Sequence of chain 1.C:
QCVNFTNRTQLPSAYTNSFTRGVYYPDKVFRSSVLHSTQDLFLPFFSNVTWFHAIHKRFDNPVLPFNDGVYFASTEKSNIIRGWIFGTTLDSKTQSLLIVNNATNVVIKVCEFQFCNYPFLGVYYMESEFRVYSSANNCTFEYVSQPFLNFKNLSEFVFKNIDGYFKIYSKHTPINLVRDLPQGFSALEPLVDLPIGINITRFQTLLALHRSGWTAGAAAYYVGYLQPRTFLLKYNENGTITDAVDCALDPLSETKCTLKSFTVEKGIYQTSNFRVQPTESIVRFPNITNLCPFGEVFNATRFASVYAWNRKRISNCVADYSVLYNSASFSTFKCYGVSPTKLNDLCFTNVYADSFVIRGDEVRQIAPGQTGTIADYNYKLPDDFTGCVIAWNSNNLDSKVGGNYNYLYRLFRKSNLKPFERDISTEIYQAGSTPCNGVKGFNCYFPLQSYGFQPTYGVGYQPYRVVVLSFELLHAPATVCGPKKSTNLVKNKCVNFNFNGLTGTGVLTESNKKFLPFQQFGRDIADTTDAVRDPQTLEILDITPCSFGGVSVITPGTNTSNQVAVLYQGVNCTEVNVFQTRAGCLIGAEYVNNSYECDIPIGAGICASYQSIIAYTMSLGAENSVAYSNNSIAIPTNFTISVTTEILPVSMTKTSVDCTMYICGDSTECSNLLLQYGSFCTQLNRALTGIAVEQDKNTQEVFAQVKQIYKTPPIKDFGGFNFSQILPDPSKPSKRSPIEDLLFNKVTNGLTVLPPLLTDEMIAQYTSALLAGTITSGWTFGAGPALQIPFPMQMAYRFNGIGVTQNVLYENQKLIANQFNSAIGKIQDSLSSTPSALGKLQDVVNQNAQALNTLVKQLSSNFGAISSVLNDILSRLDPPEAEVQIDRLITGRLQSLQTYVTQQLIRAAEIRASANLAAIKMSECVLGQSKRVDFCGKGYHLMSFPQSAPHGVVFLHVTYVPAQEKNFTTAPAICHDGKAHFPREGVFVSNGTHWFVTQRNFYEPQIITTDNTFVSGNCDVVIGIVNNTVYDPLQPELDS

The small molecule below binds the protein below.
Small molecule (SMILES): CC(=O)N[C@@H]1[C@@H](O)[C@H](O)[C@@H](CO)O[C@H]1O

Binding-site contacts:
Ligand atom O7 contacts residue ASN165 of chain 1.C at 4.3 Å.
Ligand atom C2 contacts residue ASN165 of chain 1.C at 2.5 Å.
Ligand atom C7 contacts residue ASN165 of chain 1.C at 3.8 Å.
Ligand atom C1 contacts residue ASN165 of chain 1.C at 1.4 Å.
Ligand atom O5 contacts residue ASN165 of chain 1.C at 2.4 Å (h-bond).
Ligand atom C4 contacts residue ASN165 of chain 1.C at 4.3 Å.
Ligand atom C5 contacts residue ASN165 of chain 1.C at 3.7 Å.
Ligand atom N2 contacts residue ASN165 of chain 1.C at 2.9 Å (h-bond).
Ligand atom O6 contacts residue ASN165 of chain 1.C at 4.4 Å.
Ligand atom C3 contacts residue ASN165 of chain 1.C at 3.8 Å.
Ligand atom O5 contacts residue ASN164 of chain 1.C at 4.5 Å.